A protein and the small-molecule ligand that binds it are described below.
Small molecule (SMILES): Nc1ccn([C@H]2C[C@H](O[P](=O)(O)OC[C@H]3O[C@@H](n4ccc(N)nc4=O)C[C@@H]3O)[C@@H](CO[P](=O)(O)O[C@H]3C[C@H](n4cnc5c(=O)nc(N)[nH]c54)O[C@@H]3CO[P](=O)(O)O[C@H]3C[C@H](n4ccc(N)nc4=O)O[C@@H]3CO[P](=O)(O)O[C@H]3C[C@H](n4cnc5c(=O)nc(N)[nH]c54)O[C@@H]3CO[P](=O)(O)O[C@H]3C[C@H](n4cnc5c(=O)nc(N)[nH]c54)O[C@@H]3CO[P](=O)(O)O[C@H]3C[C@H](n4ccc(N)nc4=O)O[C@@H]3CO)O2)c(=O)n1

Binding-site contacts:
Ligand atom C2 contacts residue DC6 of chain 1.C at 3.2 Å.
Ligand atom OP1 contacts residue GLY107 of chain 1.F at 2.5 Å (h-bond).
Ligand atom C2' contacts residue DCT1 of chain 1.I at 3.3 Å.
Ligand atom C6 contacts residue DC6 of chain 1.C at 3.0 Å.
Ligand atom N4 contacts residue DG8 of chain 1.C at 2.5 Å (h-bond).
Ligand atom OP1 contacts residue GLY105 of chain 1.F at 3.1 Å (h-bond).
Ligand atom OP1 contacts residue ARG254 of chain 1.F at 2.8 Å (salt-bridge).
Ligand atom N2 contacts residue DG8 of chain 1.C at 3.0 Å (h-bond).
Ligand atom O6 contacts residue DC7 of chain 1.C at 3.3 Å (h-bond).
Ligand atom N3 contacts residue DG5 of chain 1.C at 3.1 Å (h-bond).
Ligand atom C2 contacts residue DG3 of chain 1.C at 3.1 Å.
Ligand atom O2 contacts residue DG3 of chain 1.C at 3.2 Å (h-bond).
Ligand atom N1 contacts residue DC7 of chain 1.C at 3.0 Å (h-bond).
Ligand atom O2 contacts residue DG8 of chain 1.C at 2.5 Å (h-bond).
Ligand atom N2 contacts residue DC4 of chain 1.C at 3.1 Å (h-bond).
Ligand atom N4 contacts residue DC7 of chain 1.C at 2.9 Å (h-bond).
Ligand atom N4 contacts residue DG2 of chain 1.C at 3.3 Å (h-bond).
Ligand atom O5' contacts residue GLY107 of chain 1.F at 2.9 Å.
Ligand atom C5' contacts residue SER109 of chain 1.F at 3.1 Å.
Ligand atom N3 contacts residue DG3 of chain 1.C at 3.1 Å (h-bond).
Ligand atom N3 contacts residue DG8 of chain 1.C at 2.6 Å (h-bond).
Ligand atom N4 contacts residue DG3 of chain 1.C at 3.2 Å (h-bond).
Ligand atom O6 contacts residue DG5 of chain 1.C at 2.9 Å (h-bond).
Ligand atom C4' contacts residue GLY105 of chain 1.F at 3.2 Å.
Ligand atom OP1 contacts residue ALA110 of chain 1.F at 2.6 Å (h-bond).
Ligand atom N3 contacts residue DG2 of chain 1.C at 2.7 Å (h-bond).
Ligand atom O2 contacts residue TYR271 of chain 1.F at 2.9 Å (h-bond).
Ligand atom O6 contacts residue DC6 of chain 1.C at 2.4 Å (h-bond).
Ligand atom P contacts residue GLY107 of chain 1.F at 3.3 Å.
Ligand atom O2 contacts residue DG2 of chain 1.C at 2.7 Å (h-bond).
Ligand atom N2 contacts residue DC6 of chain 1.C at 2.6 Å (h-bond).
Ligand atom C2 contacts residue DG2 of chain 1.C at 3.3 Å.
Ligand atom C2 contacts residue DG8 of chain 1.C at 3.2 Å.
Ligand atom C5' contacts residue GLY105 of chain 1.F at 3.1 Å.
Ligand atom N1 contacts residue DC6 of chain 1.C at 2.4 Å (h-bond).
Ligand atom OP2 contacts residue SER109 of chain 1.F at 2.6 Å (h-bond).
Ligand atom C5' contacts residue GLY107 of chain 1.F at 2.8 Å.
Ligand atom N2 contacts residue DC7 of chain 1.C at 2.7 Å (h-bond).
Ligand atom O3' contacts residue ASP256 of chain 1.F at 3.3 Å (salt-bridge).
Ligand atom N4 contacts residue DG5 of chain 1.C at 2.6 Å (h-bond).

Sequence of chain 1.F:
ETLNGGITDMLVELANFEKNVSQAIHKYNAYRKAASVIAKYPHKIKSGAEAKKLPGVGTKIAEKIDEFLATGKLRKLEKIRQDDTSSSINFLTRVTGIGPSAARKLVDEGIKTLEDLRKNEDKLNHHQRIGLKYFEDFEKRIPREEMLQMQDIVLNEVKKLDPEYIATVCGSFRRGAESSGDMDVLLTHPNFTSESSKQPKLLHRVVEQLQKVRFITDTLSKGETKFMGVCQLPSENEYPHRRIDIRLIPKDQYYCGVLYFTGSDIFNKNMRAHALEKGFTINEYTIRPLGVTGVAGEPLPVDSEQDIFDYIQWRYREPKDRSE